Sequence of chain 1.F:
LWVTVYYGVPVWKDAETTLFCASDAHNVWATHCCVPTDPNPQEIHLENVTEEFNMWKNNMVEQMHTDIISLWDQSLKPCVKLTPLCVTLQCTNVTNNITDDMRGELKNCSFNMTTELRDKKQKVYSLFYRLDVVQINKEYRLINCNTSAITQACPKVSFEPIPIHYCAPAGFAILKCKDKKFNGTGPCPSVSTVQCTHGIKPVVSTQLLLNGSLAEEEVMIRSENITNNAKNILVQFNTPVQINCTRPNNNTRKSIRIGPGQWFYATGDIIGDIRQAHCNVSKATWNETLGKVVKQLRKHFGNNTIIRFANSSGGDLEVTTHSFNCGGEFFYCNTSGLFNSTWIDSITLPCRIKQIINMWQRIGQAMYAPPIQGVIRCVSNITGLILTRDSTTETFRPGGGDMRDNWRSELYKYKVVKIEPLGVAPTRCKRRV

Binding-site contacts:
Ligand atom N2 contacts residue ASN139 of chain 1.F at 3.0 Å (h-bond).
Ligand atom O5 contacts residue ASN139 of chain 1.F at 2.5 Å (h-bond).
Ligand atom C4 contacts residue ASN139 of chain 1.F at 4.4 Å.
Ligand atom C1 contacts residue ASN139 of chain 1.F at 1.5 Å.
Ligand atom O7 contacts residue ILE324 of chain 1.F at 3.9 Å.
Ligand atom O7 contacts residue ASN139 of chain 1.F at 4.5 Å.
Ligand atom C7 contacts residue GLY325 of chain 1.F at 3.7 Å.
Ligand atom O7 contacts residue GLY325 of chain 1.F at 3.0 Å (h-bond).
Ligand atom C7 contacts residue ILE323 of chain 1.F at 4.4 Å (hydrophobic).
Ligand atom C7 contacts residue ASN139 of chain 1.F at 4.0 Å.
Ligand atom C5 contacts residue ASN139 of chain 1.F at 3.8 Å.
Ligand atom C7 contacts residue ILE324 of chain 1.F at 4.5 Å (hydrophobic).
Ligand atom C8 contacts residue ILE323 of chain 1.F at 3.7 Å (hydrophobic).
Ligand atom C3 contacts residue ASN139 of chain 1.F at 3.9 Å.
Ligand atom C6 contacts residue ASN139 of chain 1.F at 4.4 Å.
Ligand atom C8 contacts residue ILE324 of chain 1.F at 4.1 Å (hydrophobic).
Ligand atom C8 contacts residue GLY325 of chain 1.F at 4.3 Å.
Ligand atom C2 contacts residue ASN139 of chain 1.F at 2.5 Å.

This protein binds this small molecule.
Small molecule (SMILES): CC(=O)N[C@@H]1[C@@H](O)[C@H](O)[C@@H](CO)O[C@H]1O